Sequence of chain 1.B:
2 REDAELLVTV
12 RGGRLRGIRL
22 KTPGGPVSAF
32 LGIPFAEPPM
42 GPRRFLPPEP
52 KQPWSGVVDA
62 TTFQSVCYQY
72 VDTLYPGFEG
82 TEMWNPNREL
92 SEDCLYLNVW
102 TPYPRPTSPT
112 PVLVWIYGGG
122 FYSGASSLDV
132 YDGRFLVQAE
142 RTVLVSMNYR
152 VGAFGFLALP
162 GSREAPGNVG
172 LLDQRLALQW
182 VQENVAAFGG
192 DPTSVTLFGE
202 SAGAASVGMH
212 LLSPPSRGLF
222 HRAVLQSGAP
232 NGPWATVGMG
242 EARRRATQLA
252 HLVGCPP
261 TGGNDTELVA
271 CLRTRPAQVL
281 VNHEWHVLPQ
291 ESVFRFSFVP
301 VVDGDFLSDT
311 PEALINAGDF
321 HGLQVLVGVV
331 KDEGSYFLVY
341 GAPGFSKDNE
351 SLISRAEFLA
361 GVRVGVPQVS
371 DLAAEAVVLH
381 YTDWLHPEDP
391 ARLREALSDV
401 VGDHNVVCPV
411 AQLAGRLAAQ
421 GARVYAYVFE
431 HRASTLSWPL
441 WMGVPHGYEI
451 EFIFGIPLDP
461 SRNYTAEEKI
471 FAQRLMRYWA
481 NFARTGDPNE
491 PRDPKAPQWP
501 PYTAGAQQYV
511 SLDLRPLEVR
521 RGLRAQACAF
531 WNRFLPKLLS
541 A

Binding-site contacts:
Ligand atom O5 contacts residue ASN264 of chain 1.B at 2.3 Å (h-bond).
Ligand atom O5 contacts residue THR266 of chain 1.B at 4.5 Å.
Ligand atom C3 contacts residue ASN264 of chain 1.B at 3.8 Å.
Ligand atom C5 contacts residue ASN264 of chain 1.B at 3.6 Å.
Ligand atom C2 contacts residue ASN264 of chain 1.B at 2.5 Å.
Ligand atom O5 contacts residue GLU267 of chain 1.B at 4.3 Å.
Ligand atom O7 contacts residue ASN264 of chain 1.B at 4.4 Å.
Ligand atom C7 contacts residue ASN264 of chain 1.B at 4.0 Å.
Ligand atom C1 contacts residue ASN264 of chain 1.B at 1.4 Å.
Ligand atom C1 contacts residue THR266 of chain 1.B at 4.0 Å.
Ligand atom C4 contacts residue ASN264 of chain 1.B at 4.2 Å.
Ligand atom N2 contacts residue ASN264 of chain 1.B at 3.1 Å (h-bond).

A small-molecule ligand and the protein it binds are described below.
Small molecule (SMILES): CC(=O)N[C@@H]1[C@@H](O)[C@H](O)[C@@H](CO)O[C@H]1O